The small molecule below binds the protein below.
Small molecule (SMILES): CC(=O)N[C@@H]1[C@@H](O)[C@H](O)[C@@H](CO)O[C@H]1O

Binding-site contacts:
Ligand atom C6 contacts residue SER786 of chain 1.C at 3.7 Å.
Ligand atom O7 contacts residue ASN784 of chain 1.C at 4.0 Å.
Ligand atom O5 contacts residue ASN784 of chain 1.C at 2.4 Å (h-bond).
Ligand atom C7 contacts residue ASN784 of chain 1.C at 3.7 Å.
Ligand atom C1 contacts residue ASN784 of chain 1.C at 1.4 Å.
Ligand atom C4 contacts residue ASN784 of chain 1.C at 4.2 Å.
Ligand atom O6 contacts residue SER786 of chain 1.C at 4.3 Å.
Ligand atom O5 contacts residue SER786 of chain 1.C at 3.0 Å (h-bond).
Ligand atom C5 contacts residue ASN784 of chain 1.C at 3.7 Å.
Ligand atom C2 contacts residue ASN784 of chain 1.C at 2.4 Å.
Ligand atom C1 contacts residue SER786 of chain 1.C at 3.5 Å.
Ligand atom N2 contacts residue ASN784 of chain 1.C at 2.9 Å (h-bond).
Ligand atom C5 contacts residue SER786 of chain 1.C at 3.6 Å.
Ligand atom C3 contacts residue ASN784 of chain 1.C at 3.8 Å.

Sequence of chain 1.C:
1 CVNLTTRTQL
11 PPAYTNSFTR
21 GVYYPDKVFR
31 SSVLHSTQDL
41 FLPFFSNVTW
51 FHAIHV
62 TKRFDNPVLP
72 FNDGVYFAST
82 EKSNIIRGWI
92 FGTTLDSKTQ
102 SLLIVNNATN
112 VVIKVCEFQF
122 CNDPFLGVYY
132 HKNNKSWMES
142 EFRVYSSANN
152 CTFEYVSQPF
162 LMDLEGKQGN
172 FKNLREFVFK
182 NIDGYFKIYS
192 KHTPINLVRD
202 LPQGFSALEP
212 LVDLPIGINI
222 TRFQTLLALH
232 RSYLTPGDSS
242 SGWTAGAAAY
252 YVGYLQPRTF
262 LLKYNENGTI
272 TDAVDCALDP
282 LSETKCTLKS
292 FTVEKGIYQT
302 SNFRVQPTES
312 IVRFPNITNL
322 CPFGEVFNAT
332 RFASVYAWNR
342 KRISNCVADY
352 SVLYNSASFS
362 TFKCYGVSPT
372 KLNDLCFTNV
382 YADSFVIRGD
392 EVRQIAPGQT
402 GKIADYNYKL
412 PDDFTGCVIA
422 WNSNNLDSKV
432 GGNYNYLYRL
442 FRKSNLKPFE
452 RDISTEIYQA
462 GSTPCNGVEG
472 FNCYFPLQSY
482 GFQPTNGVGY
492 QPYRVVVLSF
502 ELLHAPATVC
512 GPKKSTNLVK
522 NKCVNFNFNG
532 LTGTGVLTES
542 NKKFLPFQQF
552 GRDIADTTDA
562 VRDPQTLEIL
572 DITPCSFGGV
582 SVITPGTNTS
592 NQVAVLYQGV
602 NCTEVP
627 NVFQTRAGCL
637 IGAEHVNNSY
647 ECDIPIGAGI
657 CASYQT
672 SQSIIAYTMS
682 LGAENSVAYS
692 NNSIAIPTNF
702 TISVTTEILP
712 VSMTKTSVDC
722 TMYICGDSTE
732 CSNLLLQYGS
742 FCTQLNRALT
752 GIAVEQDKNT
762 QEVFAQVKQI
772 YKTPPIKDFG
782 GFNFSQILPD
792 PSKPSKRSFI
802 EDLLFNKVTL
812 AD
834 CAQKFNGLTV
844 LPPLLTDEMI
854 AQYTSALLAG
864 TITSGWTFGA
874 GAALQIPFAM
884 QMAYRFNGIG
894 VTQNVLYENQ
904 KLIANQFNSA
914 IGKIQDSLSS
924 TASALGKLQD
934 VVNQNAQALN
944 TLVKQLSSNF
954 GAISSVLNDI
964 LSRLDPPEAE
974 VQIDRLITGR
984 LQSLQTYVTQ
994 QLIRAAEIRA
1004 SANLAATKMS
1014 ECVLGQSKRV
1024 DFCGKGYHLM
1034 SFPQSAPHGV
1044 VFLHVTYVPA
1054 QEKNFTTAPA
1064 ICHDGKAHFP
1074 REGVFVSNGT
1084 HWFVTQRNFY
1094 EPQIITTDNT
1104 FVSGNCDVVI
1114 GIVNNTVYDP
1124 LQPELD